Binding-site contacts:
Ligand atom C5 contacts residue ALA725 of chain 1.C at 3.9 Å (hydrophobic).
Ligand atom C7 contacts residue ASN1093 of chain 1.C at 3.6 Å.
Ligand atom C6 contacts residue ALA725 of chain 1.C at 4.3 Å (hydrophobic).
Ligand atom C4 contacts residue ASN1093 of chain 1.C at 4.2 Å.
Ligand atom C8 contacts residue ASN1093 of chain 1.C at 4.5 Å.
Ligand atom O7 contacts residue ASN1093 of chain 1.C at 3.9 Å.
Ligand atom N2 contacts residue ASN1093 of chain 1.C at 2.9 Å (h-bond).
Ligand atom C2 contacts residue ASN1093 of chain 1.C at 2.5 Å.
Ligand atom C3 contacts residue ASN1093 of chain 1.C at 3.8 Å.
Ligand atom C8 contacts residue GLU1091 of chain 1.C at 3.7 Å.
Ligand atom C1 contacts residue ASN1093 of chain 1.C at 1.4 Å.
Ligand atom C8 contacts residue LYS1092 of chain 1.C at 4.2 Å.
Ligand atom C5 contacts residue ASN1093 of chain 1.C at 3.7 Å.
Ligand atom O5 contacts residue ASN1093 of chain 1.C at 2.4 Å (h-bond).

Sequence of chain 1.C:
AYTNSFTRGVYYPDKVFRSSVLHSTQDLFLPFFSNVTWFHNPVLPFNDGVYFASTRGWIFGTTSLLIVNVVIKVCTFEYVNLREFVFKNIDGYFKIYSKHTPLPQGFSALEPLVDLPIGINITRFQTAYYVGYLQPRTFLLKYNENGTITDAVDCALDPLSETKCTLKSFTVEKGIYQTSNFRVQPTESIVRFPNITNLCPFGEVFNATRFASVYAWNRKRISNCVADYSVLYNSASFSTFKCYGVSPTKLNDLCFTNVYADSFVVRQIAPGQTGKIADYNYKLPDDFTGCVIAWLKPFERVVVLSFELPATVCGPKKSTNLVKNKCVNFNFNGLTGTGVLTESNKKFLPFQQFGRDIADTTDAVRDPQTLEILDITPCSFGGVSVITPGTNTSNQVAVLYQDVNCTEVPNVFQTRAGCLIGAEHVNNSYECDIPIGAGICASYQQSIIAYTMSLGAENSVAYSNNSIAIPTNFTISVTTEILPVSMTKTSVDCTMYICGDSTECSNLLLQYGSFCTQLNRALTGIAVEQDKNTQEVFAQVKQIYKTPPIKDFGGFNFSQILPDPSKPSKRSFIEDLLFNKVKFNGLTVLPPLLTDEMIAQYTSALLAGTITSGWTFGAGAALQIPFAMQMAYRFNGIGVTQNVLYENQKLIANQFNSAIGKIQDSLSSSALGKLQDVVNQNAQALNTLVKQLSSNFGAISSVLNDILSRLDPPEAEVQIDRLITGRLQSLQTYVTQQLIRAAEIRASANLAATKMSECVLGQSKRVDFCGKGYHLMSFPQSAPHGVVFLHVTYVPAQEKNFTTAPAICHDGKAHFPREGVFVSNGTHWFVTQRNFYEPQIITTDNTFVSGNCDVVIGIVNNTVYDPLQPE

This small molecule binds to this protein.
Small molecule (SMILES): CC(=O)N[C@@H]1[C@@H](O)[C@H](O)[C@@H](CO)O[C@H]1O